Binding-site contacts:
Ligand atom O contacts residue PHE35 of chain 1.B at 4.1 Å.
Ligand atom C6 contacts residue ILE21 of chain 1.B at 4.3 Å (hydrophobic).
Ligand atom C1 contacts residue ILE21 of chain 1.B at 3.5 Å (hydrophobic).
Ligand atom C2 contacts residue ILE21 of chain 1.B at 4.1 Å (hydrophobic).
Ligand atom C10 contacts residue PHE88 of chain 1.B at 3.9 Å (hydrophobic).
Ligand atom C9 contacts residue ASN102 of chain 1.B at 4.2 Å.
Ligand atom O contacts residue ASN102 of chain 1.B at 2.9 Å (h-bond).
Ligand atom C11 contacts residue PHE88 of chain 1.B at 3.8 Å (hydrophobic).
Ligand atom C13 contacts residue LEU68 of chain 1.B at 4.3 Å (hydrophobic).
Ligand atom C3 contacts residue MET39 of chain 1.B at 3.8 Å (hydrophobic).
Ligand atom C4 contacts residue ILE100 of chain 1.B at 4.3 Å (hydrophobic).
Ligand atom C7 contacts residue ASN102 of chain 1.B at 4.0 Å.
Ligand atom C10 contacts residue ASN102 of chain 1.B at 4.1 Å.
Ligand atom C3 contacts residue ILE100 of chain 1.B at 4.2 Å (hydrophobic).
Ligand atom C1 contacts residue GLY116 of chain 1.B at 3.9 Å.
Ligand atom C2 contacts residue GLY116 of chain 1.B at 3.8 Å.
Ligand atom C12 contacts residue TYR82 of chain 1.B at 4.5 Å (hydrophobic).
Ligand atom C13 contacts residue PHE55 of chain 1.B at 4.1 Å (hydrophobic).
Ligand atom O contacts residue MET114 of chain 1.B at 4.0 Å.
Ligand atom C13 contacts residue TYR82 of chain 1.B at 4.0 Å (hydrophobic).
Ligand atom C4 contacts residue MET39 of chain 1.B at 4.0 Å (hydrophobic).
Ligand atom C11 contacts residue ASN86 of chain 1.B at 4.5 Å.
Ligand atom C12 contacts residue VAL80 of chain 1.B at 3.7 Å (hydrophobic).
Ligand atom C2 contacts residue LEU118 of chain 1.B at 3.9 Å (hydrophobic).
Ligand atom C3 contacts residue LEU118 of chain 1.B at 4.0 Å (hydrophobic).
Ligand atom C8 contacts residue PHE35 of chain 1.B at 4.2 Å (hydrophobic).
Ligand atom C11 contacts residue VAL80 of chain 1.B at 3.4 Å (hydrophobic).
Ligand atom C1 contacts residue THR115 of chain 1.B at 4.3 Å.
Ligand atom C9 contacts residue PHE35 of chain 1.B at 4.5 Å (hydrophobic).
Ligand atom C12 contacts residue LEU68 of chain 1.B at 4.0 Å (hydrophobic).

A protein and the small-molecule ligand that binds it are described below.
Small molecule (SMILES): O=C(c1ccccc1)c1ccccc1

Sequence of chain 1.B:
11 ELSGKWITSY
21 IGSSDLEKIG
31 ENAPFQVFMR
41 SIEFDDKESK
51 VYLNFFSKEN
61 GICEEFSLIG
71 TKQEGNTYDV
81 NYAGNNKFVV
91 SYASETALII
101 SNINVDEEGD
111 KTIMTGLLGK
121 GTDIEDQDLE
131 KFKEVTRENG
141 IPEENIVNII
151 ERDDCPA